Sequence of chain 4.F:
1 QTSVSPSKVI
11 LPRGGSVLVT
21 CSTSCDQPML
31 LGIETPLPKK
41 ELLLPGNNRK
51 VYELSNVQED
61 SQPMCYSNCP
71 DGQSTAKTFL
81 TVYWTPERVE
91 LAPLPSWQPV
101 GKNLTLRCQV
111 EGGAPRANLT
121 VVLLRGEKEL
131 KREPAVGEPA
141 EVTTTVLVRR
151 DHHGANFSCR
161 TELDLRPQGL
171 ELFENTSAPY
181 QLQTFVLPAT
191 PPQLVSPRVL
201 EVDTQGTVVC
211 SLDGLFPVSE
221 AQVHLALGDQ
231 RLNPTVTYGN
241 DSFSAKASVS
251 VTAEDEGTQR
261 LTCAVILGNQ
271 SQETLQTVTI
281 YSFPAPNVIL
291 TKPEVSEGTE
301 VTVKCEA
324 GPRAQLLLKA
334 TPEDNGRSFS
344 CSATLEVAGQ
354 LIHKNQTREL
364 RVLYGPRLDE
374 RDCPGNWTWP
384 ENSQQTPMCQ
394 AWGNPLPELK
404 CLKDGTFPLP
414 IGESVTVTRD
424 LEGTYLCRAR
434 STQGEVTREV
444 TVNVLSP

A small-molecule ligand and the protein it binds are described below.
Small molecule (SMILES): CC(=O)N[C@@H]1[C@@H](O)[C@H](O)[C@@H](CO)O[C@H]1O

Binding-site contacts:
Ligand atom C8 contacts residue LEU147 of chain 4.F at 3.4 Å (hydrophobic).
Ligand atom C2 contacts residue ASN103 of chain 4.F at 3.2 Å.
Ligand atom N2 contacts residue LEU147 of chain 4.F at 3.6 Å.
Ligand atom N2 contacts residue THR145 of chain 4.F at 4.0 Å.
Ligand atom C1 contacts residue ASN103 of chain 4.F at 1.7 Å.
Ligand atom C2 contacts residue THR145 of chain 4.F at 4.1 Å.
Ligand atom C8 contacts residue VAL146 of chain 4.F at 4.5 Å (hydrophobic).
Ligand atom O5 contacts residue THR145 of chain 4.F at 4.0 Å.
Ligand atom C3 contacts residue THR145 of chain 4.F at 4.1 Å.
Ligand atom C3 contacts residue ASN103 of chain 4.F at 4.5 Å.
Ligand atom C2 contacts residue LEU147 of chain 4.F at 4.3 Å (hydrophobic).
Ligand atom C1 contacts residue THR145 of chain 4.F at 3.4 Å.
Ligand atom N2 contacts residue ASN103 of chain 4.F at 3.8 Å.
Ligand atom O5 contacts residue ASN103 of chain 4.F at 2.6 Å (h-bond).
Ligand atom C5 contacts residue ASN103 of chain 4.F at 4.0 Å.
Ligand atom O7 contacts residue LEU147 of chain 4.F at 3.0 Å.
Ligand atom C7 contacts residue LEU147 of chain 4.F at 3.1 Å (hydrophobic).
Ligand atom C5 contacts residue THR145 of chain 4.F at 4.0 Å.